Sequence of chain 1.A:
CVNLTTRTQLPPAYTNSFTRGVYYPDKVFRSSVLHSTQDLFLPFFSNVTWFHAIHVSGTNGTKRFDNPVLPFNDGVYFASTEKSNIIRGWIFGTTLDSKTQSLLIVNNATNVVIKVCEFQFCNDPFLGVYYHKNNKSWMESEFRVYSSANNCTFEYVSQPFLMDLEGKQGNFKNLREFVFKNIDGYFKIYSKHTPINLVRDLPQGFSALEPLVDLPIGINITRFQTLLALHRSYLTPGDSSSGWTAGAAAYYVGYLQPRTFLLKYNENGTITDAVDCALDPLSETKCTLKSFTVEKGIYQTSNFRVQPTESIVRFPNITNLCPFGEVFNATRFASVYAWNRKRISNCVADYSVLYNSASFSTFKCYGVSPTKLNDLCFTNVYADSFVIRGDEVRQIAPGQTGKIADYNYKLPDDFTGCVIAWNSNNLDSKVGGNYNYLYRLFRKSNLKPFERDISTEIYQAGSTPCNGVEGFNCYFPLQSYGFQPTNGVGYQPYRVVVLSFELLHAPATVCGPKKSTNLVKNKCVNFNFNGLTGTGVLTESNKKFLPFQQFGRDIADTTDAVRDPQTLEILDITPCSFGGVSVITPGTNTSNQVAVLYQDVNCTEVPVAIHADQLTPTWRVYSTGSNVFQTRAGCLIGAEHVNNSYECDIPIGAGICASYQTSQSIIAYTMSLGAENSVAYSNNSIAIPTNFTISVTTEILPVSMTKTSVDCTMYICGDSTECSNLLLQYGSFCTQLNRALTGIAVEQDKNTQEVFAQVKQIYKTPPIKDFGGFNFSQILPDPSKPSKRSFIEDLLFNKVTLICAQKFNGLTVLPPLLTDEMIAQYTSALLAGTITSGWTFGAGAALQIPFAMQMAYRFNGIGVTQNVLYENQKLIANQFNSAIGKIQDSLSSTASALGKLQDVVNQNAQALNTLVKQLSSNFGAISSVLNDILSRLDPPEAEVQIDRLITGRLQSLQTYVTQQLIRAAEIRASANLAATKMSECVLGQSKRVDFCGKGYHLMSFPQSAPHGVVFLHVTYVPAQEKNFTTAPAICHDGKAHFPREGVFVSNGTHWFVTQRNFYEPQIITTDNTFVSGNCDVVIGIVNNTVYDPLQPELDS

Binding-site contacts:
Ligand atom O6 contacts residue ASN234 of chain 1.A at 3.7 Å.
Ligand atom C4 contacts residue ASN234 of chain 1.A at 4.3 Å.
Ligand atom C6 contacts residue THR108 of chain 1.A at 4.5 Å.
Ligand atom C7 contacts residue ASN234 of chain 1.A at 3.9 Å.
Ligand atom C7 contacts residue GLY232 of chain 1.A at 3.4 Å.
Ligand atom O6 contacts residue THR236 of chain 1.A at 3.9 Å.
Ligand atom C5 contacts residue ASN234 of chain 1.A at 3.7 Å.
Ligand atom C3 contacts residue ASN234 of chain 1.A at 3.8 Å.
Ligand atom N2 contacts residue ASN234 of chain 1.A at 2.9 Å (h-bond).
Ligand atom O6 contacts residue THR108 of chain 1.A at 3.6 Å.
Ligand atom C6 contacts residue ASN234 of chain 1.A at 4.5 Å.
Ligand atom C1 contacts residue ASN234 of chain 1.A at 1.4 Å.
Ligand atom O7 contacts residue ASN234 of chain 1.A at 4.4 Å.
Ligand atom C2 contacts residue ASN234 of chain 1.A at 2.5 Å.
Ligand atom N2 contacts residue GLY232 of chain 1.A at 4.3 Å.
Ligand atom C8 contacts residue GLY232 of chain 1.A at 3.9 Å.
Ligand atom O5 contacts residue ASN234 of chain 1.A at 2.4 Å (h-bond).
Ligand atom O7 contacts residue GLY232 of chain 1.A at 2.8 Å (h-bond).

The protein below binds the small molecule below.
Small molecule (SMILES): CC(=O)N[C@@H]1[C@@H](O)[C@H](O)[C@@H](CO)O[C@H]1O